Sequence of chain 1.B:
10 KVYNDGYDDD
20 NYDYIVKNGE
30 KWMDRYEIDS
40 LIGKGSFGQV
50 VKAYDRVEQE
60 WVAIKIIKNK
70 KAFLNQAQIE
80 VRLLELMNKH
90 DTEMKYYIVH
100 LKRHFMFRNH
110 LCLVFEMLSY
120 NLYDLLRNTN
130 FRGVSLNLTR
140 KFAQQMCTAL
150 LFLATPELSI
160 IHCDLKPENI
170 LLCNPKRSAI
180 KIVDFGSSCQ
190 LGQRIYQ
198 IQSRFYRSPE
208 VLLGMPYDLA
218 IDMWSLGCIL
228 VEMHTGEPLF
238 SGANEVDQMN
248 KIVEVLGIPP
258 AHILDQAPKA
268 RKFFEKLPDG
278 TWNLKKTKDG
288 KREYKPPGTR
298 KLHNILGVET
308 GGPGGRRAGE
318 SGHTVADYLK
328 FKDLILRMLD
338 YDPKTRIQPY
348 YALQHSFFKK

Binding-site contacts:
Ligand atom C15 contacts residue VAL182 of chain 1.B at 4.0 Å (hydrophobic).
Ligand atom C3 contacts residue PHE46 of chain 1.B at 4.0 Å (hydrophobic).
Ligand atom N1 contacts residue VAL49 of chain 1.B at 3.9 Å.
Ligand atom C10 contacts residue GLU115 of chain 1.B at 3.8 Å.
Ligand atom O contacts residue VAL182 of chain 1.B at 4.0 Å.
Ligand atom N1 contacts residue PHE46 of chain 1.B at 3.9 Å.
Ligand atom O1 contacts residue VAL182 of chain 1.B at 4.1 Å.
Ligand atom C11 contacts residue LEU117 of chain 1.B at 3.7 Å (hydrophobic).
Ligand atom C4 contacts residue VAL49 of chain 1.B at 3.7 Å (hydrophobic).
Ligand atom C2 contacts residue PHE46 of chain 1.B at 3.6 Å (hydrophobic).
Ligand atom C12 contacts residue LEU170 of chain 1.B at 3.9 Å (hydrophobic).
Ligand atom I contacts residue ILE41 of chain 1.B at 4.1 Å.
Ligand atom O1 contacts residue ASP183 of chain 1.B at 3.2 Å.
Ligand atom C15 contacts residue LYS64 of chain 1.B at 3.6 Å.
Ligand atom C15 contacts residue ASP183 of chain 1.B at 3.9 Å.
Ligand atom I contacts residue LEU170 of chain 1.B at 4.1 Å.
Ligand atom C contacts residue GLY42 of chain 1.B at 4.1 Å.
Ligand atom C1 contacts residue LYS43 of chain 1.B at 3.9 Å.
Ligand atom C12 contacts residue ALA62 of chain 1.B at 4.0 Å (hydrophobic).
Ligand atom I contacts residue LEU117 of chain 1.B at 3.7 Å.
Ligand atom C6 contacts residue VAL49 of chain 1.B at 3.9 Å (hydrophobic).
Ligand atom N contacts residue VAL49 of chain 1.B at 4.1 Å.
Ligand atom I contacts residue MET116 of chain 1.B at 3.5 Å.
Ligand atom C9 contacts residue VAL182 of chain 1.B at 3.8 Å (hydrophobic).
Ligand atom C2 contacts residue VAL49 of chain 1.B at 4.2 Å (hydrophobic).
Ligand atom C14 contacts residue VAL182 of chain 1.B at 4.1 Å (hydrophobic).
Ligand atom C11 contacts residue ALA62 of chain 1.B at 3.9 Å (hydrophobic).
Ligand atom C13 contacts residue LEU170 of chain 1.B at 4.0 Å (hydrophobic).
Ligand atom C3 contacts residue VAL49 of chain 1.B at 3.7 Å (hydrophobic).
Ligand atom O contacts residue PHE114 of chain 1.B at 3.7 Å.
Ligand atom C11 contacts residue GLU115 of chain 1.B at 3.6 Å.
Ligand atom C7 contacts residue VAL49 of chain 1.B at 4.1 Å (hydrophobic).
Ligand atom C10 contacts residue LEU117 of chain 1.B at 3.9 Å (hydrophobic).
Ligand atom O1 contacts residue LYS64 of chain 1.B at 2.9 Å (salt-bridge).
Ligand atom O contacts residue LYS64 of chain 1.B at 3.7 Å.
Ligand atom C10 contacts residue PHE114 of chain 1.B at 3.9 Å (hydrophobic).
Ligand atom C10 contacts residue VAL182 of chain 1.B at 4.2 Å (hydrophobic).
Ligand atom C14 contacts residue VAL49 of chain 1.B at 4.0 Å (hydrophobic).
Ligand atom C10 contacts residue VAL98 of chain 1.B at 3.9 Å (hydrophobic).
Ligand atom O contacts residue ASP183 of chain 1.B at 4.0 Å.

A small-molecule ligand and the protein it binds are described below.
Small molecule (SMILES): O=C(O)c1nc2ccccc2c2[nH]c3c(I)cccc3c12